Sequence of chain 1.A:
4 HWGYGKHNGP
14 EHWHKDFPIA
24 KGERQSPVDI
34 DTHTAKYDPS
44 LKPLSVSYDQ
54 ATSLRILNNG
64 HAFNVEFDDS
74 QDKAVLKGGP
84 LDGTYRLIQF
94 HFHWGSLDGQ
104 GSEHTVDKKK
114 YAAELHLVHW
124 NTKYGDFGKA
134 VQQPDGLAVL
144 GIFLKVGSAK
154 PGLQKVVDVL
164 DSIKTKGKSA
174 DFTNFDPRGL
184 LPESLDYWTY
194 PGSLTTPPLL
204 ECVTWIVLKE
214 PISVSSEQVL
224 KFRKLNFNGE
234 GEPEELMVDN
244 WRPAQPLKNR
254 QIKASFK

This protein binds this small molecule.
Small molecule (SMILES): COc1cc([Te]C[C@@H](O)C[Se]c2ccc(S(N)(=O)=O)cc2)cc(OC)c1OC

Binding-site contacts:
Ligand atom C14 contacts residue HIS94 of chain 1.A at 4.0 Å.
Ligand atom O5 contacts residue THR198 of chain 1.A at 3.0 Å (h-bond).
Ligand atom O4 contacts residue HIS119 of chain 1.A at 3.4 Å (h-bond).
Ligand atom C10 contacts residue VAL134 of chain 1.A at 3.9 Å (hydrophobic).
Ligand atom C16 contacts residue LEU197 of chain 1.A at 4.0 Å (hydrophobic).
Ligand atom O4 contacts residue ZN1 of chain 1.B at 3.0 Å.
Ligand atom N contacts residue HIS96 of chain 1.A at 3.4 Å (h-bond).
Ligand atom C12 contacts residue GOL1 of chain 1.C at 4.0 Å.
Ligand atom O contacts residue PRO201 of chain 1.A at 3.9 Å.
Ligand atom C4 contacts residue GLY131 of chain 1.A at 3.9 Å.
Ligand atom O2 contacts residue GLY131 of chain 1.A at 4.0 Å.
Ligand atom C6 contacts residue GLY131 of chain 1.A at 3.5 Å.
Ligand atom O4 contacts residue VAL121 of chain 1.A at 3.9 Å.
Ligand atom C16 contacts residue THR199 of chain 1.A at 3.4 Å.
Ligand atom C5 contacts residue PHE130 of chain 1.A at 3.7 Å (hydrophobic).
Ligand atom C8 contacts residue GLY131 of chain 1.A at 3.7 Å.
Ligand atom S contacts residue HIS119 of chain 1.A at 4.0 Å.
Ligand atom C9 contacts residue VAL134 of chain 1.A at 3.9 Å (hydrophobic).
Ligand atom S contacts residue THR198 of chain 1.A at 3.9 Å.
Ligand atom N contacts residue HIS119 of chain 1.A at 3.4 Å (h-bond).
Ligand atom C14 contacts residue VAL121 of chain 1.A at 3.9 Å (hydrophobic).
Ligand atom C7 contacts residue GLY131 of chain 1.A at 3.8 Å.
Ligand atom S contacts residue ZN1 of chain 1.B at 3.0 Å.
Ligand atom C9 contacts residue GLY131 of chain 1.A at 3.0 Å.
Ligand atom C15 contacts residue LEU197 of chain 1.A at 3.9 Å (hydrophobic).
Ligand atom N contacts residue HIS94 of chain 1.A at 3.3 Å (h-bond).
Ligand atom N contacts residue THR198 of chain 1.A at 2.9 Å (h-bond).
Ligand atom N contacts residue ZN1 of chain 1.B at 2.0 Å.
Ligand atom C9 contacts residue GLN135 of chain 1.A at 3.4 Å.
Ligand atom C17 contacts residue GOL1 of chain 1.C at 3.9 Å.
Ligand atom O3 contacts residue GLY131 of chain 1.A at 3.7 Å.
Ligand atom O5 contacts residue LEU197 of chain 1.A at 3.3 Å.
Ligand atom C17 contacts residue THR199 of chain 1.A at 3.3 Å.
Ligand atom C3 contacts residue PHE130 of chain 1.A at 3.9 Å (hydrophobic).
Ligand atom C14 contacts residue LEU197 of chain 1.A at 3.9 Å (hydrophobic).
Ligand atom S contacts residue HIS94 of chain 1.A at 3.9 Å.
Ligand atom O4 contacts residue VAL142 of chain 1.A at 3.8 Å.
Ligand atom C13 contacts residue LEU197 of chain 1.A at 4.0 Å (hydrophobic).
Ligand atom O4 contacts residue HIS94 of chain 1.A at 3.3 Å.
Ligand atom O5 contacts residue TRP208 of chain 1.A at 3.6 Å.